Binding-site contacts:
Ligand atom N2 contacts residue ASN269 of chain 1.A at 2.9 Å (h-bond).
Ligand atom C2 contacts residue ASN269 of chain 1.A at 2.5 Å.
Ligand atom C4 contacts residue ASN269 of chain 1.A at 4.2 Å.
Ligand atom C5 contacts residue ASN269 of chain 1.A at 3.7 Å.
Ligand atom O7 contacts residue ASN269 of chain 1.A at 4.0 Å.
Ligand atom C7 contacts residue ASN269 of chain 1.A at 3.6 Å.
Ligand atom O5 contacts residue ASN269 of chain 1.A at 2.4 Å (h-bond).
Ligand atom C1 contacts residue ASN269 of chain 1.A at 1.4 Å.
Ligand atom C8 contacts residue ASN267 of chain 1.A at 3.8 Å.
Ligand atom O6 contacts residue LYS545 of chain 1.C at 4.0 Å.
Ligand atom C3 contacts residue ASN269 of chain 1.A at 3.8 Å.

A protein and the small-molecule ligand that binds it are described below.
Small molecule (SMILES): CC(=O)N[C@@H]1[C@@H](O)[C@H](O)[C@@H](CO)O[C@H]1O

Sequence of chain 1.C:
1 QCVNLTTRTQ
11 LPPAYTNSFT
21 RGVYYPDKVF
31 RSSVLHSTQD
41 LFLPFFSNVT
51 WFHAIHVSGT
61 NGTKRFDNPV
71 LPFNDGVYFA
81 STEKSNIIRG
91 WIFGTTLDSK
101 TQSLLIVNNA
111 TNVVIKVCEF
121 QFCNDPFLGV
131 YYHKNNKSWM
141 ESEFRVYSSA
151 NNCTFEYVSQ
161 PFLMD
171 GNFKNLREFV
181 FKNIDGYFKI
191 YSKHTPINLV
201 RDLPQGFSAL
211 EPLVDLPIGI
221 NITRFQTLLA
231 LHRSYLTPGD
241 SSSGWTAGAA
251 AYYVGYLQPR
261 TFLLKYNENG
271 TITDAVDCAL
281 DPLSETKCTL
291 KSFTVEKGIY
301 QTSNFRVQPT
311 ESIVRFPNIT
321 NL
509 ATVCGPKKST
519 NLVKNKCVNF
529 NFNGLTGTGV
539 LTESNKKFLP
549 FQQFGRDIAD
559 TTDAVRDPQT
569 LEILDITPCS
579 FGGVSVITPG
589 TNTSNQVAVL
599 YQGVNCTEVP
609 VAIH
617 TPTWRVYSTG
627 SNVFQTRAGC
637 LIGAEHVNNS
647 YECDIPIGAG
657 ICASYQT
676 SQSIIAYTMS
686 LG

Sequence of chain 1.A:
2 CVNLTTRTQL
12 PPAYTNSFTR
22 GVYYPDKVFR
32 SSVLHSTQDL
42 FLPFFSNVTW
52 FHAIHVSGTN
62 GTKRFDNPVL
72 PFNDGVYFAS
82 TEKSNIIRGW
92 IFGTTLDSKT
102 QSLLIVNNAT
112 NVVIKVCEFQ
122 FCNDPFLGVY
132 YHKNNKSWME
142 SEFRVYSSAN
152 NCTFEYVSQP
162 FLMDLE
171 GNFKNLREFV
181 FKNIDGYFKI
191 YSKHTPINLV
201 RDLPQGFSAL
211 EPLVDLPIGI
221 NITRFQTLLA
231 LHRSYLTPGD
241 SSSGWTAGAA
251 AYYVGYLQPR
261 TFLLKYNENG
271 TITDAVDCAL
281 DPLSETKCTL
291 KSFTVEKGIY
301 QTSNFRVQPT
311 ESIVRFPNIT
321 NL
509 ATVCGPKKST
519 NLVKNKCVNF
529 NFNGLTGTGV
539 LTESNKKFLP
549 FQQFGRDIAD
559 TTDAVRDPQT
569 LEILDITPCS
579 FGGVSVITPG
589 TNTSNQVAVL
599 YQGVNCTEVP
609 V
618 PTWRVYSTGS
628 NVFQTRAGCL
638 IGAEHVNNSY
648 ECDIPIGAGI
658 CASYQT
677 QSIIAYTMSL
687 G